Binding-site contacts:
Ligand atom C17 contacts residue MET128 of chain 1.A at 3.7 Å (hydrophobic).
Ligand atom C33 contacts residue LEU293 of chain 1.A at 3.4 Å (hydrophobic).
Ligand atom C15 contacts residue MET205 of chain 1.A at 3.6 Å (hydrophobic).
Ligand atom C26 contacts residue PHE311 of chain 1.A at 3.2 Å (hydrophobic).
Ligand atom C17 contacts residue PHE170 of chain 1.A at 3.8 Å (hydrophobic).
Ligand atom C26 contacts residue LEU293 of chain 1.A at 3.3 Å (hydrophobic).
Ligand atom C23 contacts residue ALA126 of chain 1.A at 3.2 Å (hydrophobic).
Ligand atom O27 contacts residue PHE163 of chain 1.A at 3.9 Å.
Ligand atom O20 contacts residue PHE133 of chain 1.A at 3.4 Å.
Ligand atom C16 contacts residue LEU91 of chain 1.A at 3.8 Å (hydrophobic).
Ligand atom C5 contacts residue GLN167 of chain 1.A at 3.3 Å.
Ligand atom C14 contacts residue HIS209 of chain 1.A at 4.0 Å.
Ligand atom C1 contacts residue GLN167 of chain 1.A at 3.8 Å.
Ligand atom C7 contacts residue SER129 of chain 1.A at 3.3 Å.
Ligand atom O24 contacts residue PHE163 of chain 1.A at 3.8 Å.
Ligand atom P9 contacts residue SER129 of chain 1.A at 3.8 Å.
Ligand atom O20 contacts residue SER129 of chain 1.A at 2.9 Å (h-bond).
Ligand atom C25 contacts residue PHE311 of chain 1.A at 3.5 Å (hydrophobic).
Ligand atom C14 contacts residue GLN167 of chain 1.A at 3.7 Å.
Ligand atom C29 contacts residue LEU91 of chain 1.A at 4.1 Å (hydrophobic).
Ligand atom C30 contacts residue LEU91 of chain 1.A at 4.0 Å (hydrophobic).
Ligand atom C8 contacts residue SER129 of chain 1.A at 4.0 Å.
Ligand atom C14 contacts residue MET205 of chain 1.A at 3.6 Å (hydrophobic).
Ligand atom C23 contacts residue MET125 of chain 1.A at 3.2 Å (hydrophobic).
Ligand atom C7 contacts residue GLN167 of chain 1.A at 3.6 Å.
Ligand atom C25 contacts residue LEU293 of chain 1.A at 3.8 Å (hydrophobic).
Ligand atom C18 contacts residue TYR188 of chain 1.A at 3.5 Å (hydrophobic).
Ligand atom C33 contacts residue HIS289 of chain 1.A at 3.6 Å.
Ligand atom C4 contacts residue GLN167 of chain 1.A at 4.0 Å.
Ligand atom C22 contacts residue MET125 of chain 1.A at 3.6 Å (hydrophobic).
Ligand atom C19 contacts residue TRP181 of chain 1.A at 4.0 Å (hydrophobic).
Ligand atom C18 contacts residue MET125 of chain 1.A at 3.5 Å (hydrophobic).
Ligand atom C15 contacts residue HIS289 of chain 1.A at 3.3 Å.
Ligand atom O21 contacts residue SER129 of chain 1.A at 3.8 Å.
Ligand atom C17 contacts residue MET125 of chain 1.A at 4.0 Å (hydrophobic).
Ligand atom C23 contacts residue PHE302 of chain 1.A at 4.0 Å (hydrophobic).
Ligand atom C6 contacts residue GLN167 of chain 1.A at 3.2 Å.
Ligand atom O11 contacts residue TRP181 of chain 1.A at 3.7 Å.
Ligand atom O27 contacts residue HIS289 of chain 1.A at 3.2 Å (h-bond).
Ligand atom C22 contacts residue SER129 of chain 1.A at 3.1 Å.

The protein below binds the small molecule below.
Small molecule (SMILES): CCOP(=O)(OCC)C(=Cc1cc(C(C)(C)C)c(O)c(C(C)(C)C)c1)P(=O)(OCC)OCC

Sequence of chain 1.A:
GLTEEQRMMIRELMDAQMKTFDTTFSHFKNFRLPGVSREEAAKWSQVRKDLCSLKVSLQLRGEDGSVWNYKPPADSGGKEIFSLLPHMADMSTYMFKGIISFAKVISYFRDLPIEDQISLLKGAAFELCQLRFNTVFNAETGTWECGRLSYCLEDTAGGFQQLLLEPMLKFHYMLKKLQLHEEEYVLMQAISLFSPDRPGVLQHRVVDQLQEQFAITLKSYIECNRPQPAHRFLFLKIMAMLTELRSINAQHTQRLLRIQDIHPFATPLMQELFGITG